Sequence of chain 4.B:
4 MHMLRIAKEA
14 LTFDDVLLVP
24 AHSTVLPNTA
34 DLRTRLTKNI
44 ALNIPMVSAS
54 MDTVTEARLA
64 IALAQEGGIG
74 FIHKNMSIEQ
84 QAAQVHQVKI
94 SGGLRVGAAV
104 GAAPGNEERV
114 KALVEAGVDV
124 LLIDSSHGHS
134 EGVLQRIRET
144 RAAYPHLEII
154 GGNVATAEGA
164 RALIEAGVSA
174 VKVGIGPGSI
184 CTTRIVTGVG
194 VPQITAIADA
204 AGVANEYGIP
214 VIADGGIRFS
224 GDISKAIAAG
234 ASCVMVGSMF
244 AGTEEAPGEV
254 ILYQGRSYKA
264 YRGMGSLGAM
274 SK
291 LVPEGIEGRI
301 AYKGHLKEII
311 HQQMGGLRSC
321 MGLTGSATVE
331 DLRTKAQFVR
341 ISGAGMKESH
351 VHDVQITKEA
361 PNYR

Binding-site contacts:
Ligand atom N7 contacts residue ILE183 of chain 4.B at 3.7 Å.
Ligand atom C2 contacts residue CYS184 of chain 4.B at 2.9 Å (hydrophobic).
Ligand atom N3 contacts residue MOA1 of chain 4.G at 3.2 Å.
Ligand atom C2' contacts residue ASP217 of chain 4.B at 3.6 Å.
Ligand atom C5' contacts residue TYR264 of chain 4.B at 3.7 Å (hydrophobic).
Ligand atom N7 contacts residue MET267 of chain 4.B at 2.9 Å (h-bond).
Ligand atom O3' contacts residue ALA52 of chain 4.B at 3.5 Å.
Ligand atom O1P contacts residue SER241 of chain 4.B at 3.6 Å (h-bond).
Ligand atom O1P contacts residue VAL239 of chain 4.B at 3.7 Å.
Ligand atom O2P contacts residue SER182 of chain 4.B at 2.6 Å (h-bond).
Ligand atom N3 contacts residue CYS184 of chain 4.B at 3.4 Å.
Ligand atom O3P contacts residue SER182 of chain 4.B at 2.9 Å (h-bond).
Ligand atom C4 contacts residue MOA1 of chain 4.G at 3.6 Å.
Ligand atom N7 contacts residue GLY266 of chain 4.B at 3.4 Å.
Ligand atom O6 contacts residue MET267 of chain 4.B at 3.3 Å (h-bond).
Ligand atom O3' contacts residue ASP217 of chain 4.B at 2.3 Å (salt-bridge).
Ligand atom O2P contacts residue TYR264 of chain 4.B at 2.6 Å (h-bond).
Ligand atom C3' contacts residue ASP217 of chain 4.B at 3.3 Å.
Ligand atom O2' contacts residue ASP217 of chain 4.B at 2.4 Å (salt-bridge).
Ligand atom O6 contacts residue GLY266 of chain 4.B at 3.2 Å.
Ligand atom O1P contacts residue GLY240 of chain 4.B at 2.9 Å (h-bond).
Ligand atom O3' contacts residue MET238 of chain 4.B at 3.6 Å (h-bond).
Ligand atom O5' contacts residue GLY181 of chain 4.B at 3.5 Å.
Ligand atom C4 contacts residue ILE183 of chain 4.B at 3.6 Å (hydrophobic).
Ligand atom O3P contacts residue GLY219 of chain 4.B at 2.9 Å (h-bond).
Ligand atom C2 contacts residue MOA1 of chain 4.G at 2.9 Å.
Ligand atom O5' contacts residue GLY218 of chain 4.B at 3.7 Å.
Ligand atom N1 contacts residue MOA1 of chain 4.G at 3.0 Å (h-bond).
Ligand atom P contacts residue SER182 of chain 4.B at 3.7 Å.
Ligand atom C4' contacts residue ASP217 of chain 4.B at 3.5 Å.
Ligand atom N1 contacts residue CYS184 of chain 4.B at 3.6 Å.
Ligand atom O2P contacts residue SER241 of chain 4.B at 2.9 Å (h-bond).
Ligand atom O2' contacts residue MOA1 of chain 4.G at 3.4 Å.
Ligand atom N1 contacts residue GLU294 of chain 4.B at 2.8 Å (salt-bridge).
Ligand atom O3P contacts residue GLY181 of chain 4.B at 3.5 Å.
Ligand atom C5 contacts residue MET267 of chain 4.B at 3.7 Å (hydrophobic).
Ligand atom C2 contacts residue GLU294 of chain 4.B at 3.5 Å.
Ligand atom O6 contacts residue GLY268 of chain 4.B at 2.8 Å (h-bond).
Ligand atom C5 contacts residue ILE183 of chain 4.B at 3.5 Å (hydrophobic).
Ligand atom O6 contacts residue GLY295 of chain 4.B at 3.3 Å.

This protein binds this small molecule.
Small molecule (SMILES): O=c1[nH]cnc2c1ncn2[C@@H]1O[C@H](COP(=O)(O)O)[C@@H](O)[C@H]1O